Binding-site contacts:
Ligand atom CD1 contacts residue TRP227 of chain 1.B at 3.8 Å (hydrophobic).
Ligand atom CZ contacts residue ASN95 of chain 1.B at 3.6 Å.
Ligand atom CB contacts residue ILE179 of chain 1.B at 3.7 Å (hydrophobic).
Ligand atom CG contacts residue TRP50 of chain 1.B at 3.7 Å (hydrophobic).
Ligand atom CE1 contacts residue ASN95 of chain 1.B at 3.6 Å.
Ligand atom N contacts residue TRP50 of chain 1.B at 3.6 Å.
Ligand atom CD1 contacts residue TRP50 of chain 1.B at 3.7 Å (hydrophobic).
Ligand atom NH1 contacts residue ASP199 of chain 1.B at 2.9 Å (salt-bridge).
Ligand atom CA contacts residue SER205 of chain 1.B at 3.6 Å.
Ligand atom NH1 contacts residue GLY238 of chain 1.B at 3.5 Å.
Ligand atom O contacts residue GLU202 of chain 1.B at 3.4 Å.
Ligand atom O contacts residue GLY228 of chain 1.B at 3.0 Å (h-bond).
Ligand atom CG2 contacts residue HIS43 of chain 1.B at 3.6 Å.
Ligand atom CG1 contacts residue HIS43 of chain 1.B at 3.7 Å.
Ligand atom O contacts residue TRP227 of chain 1.B at 3.1 Å.
Ligand atom CZ contacts residue LEU96 of chain 1.B at 3.6 Å (hydrophobic).
Ligand atom C contacts residue GLY228 of chain 1.B at 3.6 Å.
Ligand atom CA contacts residue SER226 of chain 1.B at 3.5 Å.
Ligand atom NH2 contacts residue ALA200 of chain 1.B at 3.4 Å (h-bond).
Ligand atom CE1 contacts residue LEU96 of chain 1.B at 3.7 Å (hydrophobic).
Ligand atom NH2 contacts residue GLY230 of chain 1.B at 2.8 Å (h-bond).
Ligand atom CG1 contacts residue TRP50 of chain 1.B at 3.7 Å (hydrophobic).
Ligand atom N contacts residue HIS43 of chain 1.B at 3.4 Å (h-bond).
Ligand atom N contacts residue HIS43 of chain 1.B at 3.5 Å (h-bond).
Ligand atom N contacts residue SER226 of chain 1.B at 2.9 Å (h-bond).
Ligand atom N contacts residue GLY228 of chain 1.B at 2.8 Å (h-bond).
Ligand atom CD contacts residue VAL225 of chain 1.B at 3.6 Å (hydrophobic).
Ligand atom CG2 contacts residue SER205 of chain 1.B at 3.7 Å.
Ligand atom N contacts residue GLU202 of chain 1.B at 3.6 Å.
Ligand atom CE2 contacts residue TYR47 of chain 1.B at 3.8 Å (hydrophobic).
Ligand atom CZ contacts residue GLU94 of chain 1.B at 3.4 Å.
Ligand atom N contacts residue SER205 of chain 1.B at 3.5 Å (h-bond).
Ligand atom NH2 contacts residue ASP199 of chain 1.B at 2.9 Å (salt-bridge).
Ligand atom CZ contacts residue ALA200 of chain 1.B at 3.4 Å (hydrophobic).
Ligand atom CA contacts residue HIS43 of chain 1.B at 3.7 Å.
Ligand atom CZ contacts residue ASP199 of chain 1.B at 3.6 Å.
Ligand atom NH1 contacts residue ALA200 of chain 1.B at 3.4 Å (h-bond).
Ligand atom CG2 contacts residue CYS28 of chain 1.B at 3.8 Å (hydrophobic).
Ligand atom C contacts residue SER205 of chain 1.B at 3.6 Å.
Ligand atom CA contacts residue GLY228 of chain 1.B at 3.6 Å.

This protein binds this small molecule.
Small molecule (SMILES): CC[C@H](C)[C@H](NC(=O)[C@@H](CCCN=C(N)N)NC(=O)[C@@H]1CCCN1C(=O)[C@H](N)Cc1ccccc1)C(N)=O

Sequence of chain 1.B:
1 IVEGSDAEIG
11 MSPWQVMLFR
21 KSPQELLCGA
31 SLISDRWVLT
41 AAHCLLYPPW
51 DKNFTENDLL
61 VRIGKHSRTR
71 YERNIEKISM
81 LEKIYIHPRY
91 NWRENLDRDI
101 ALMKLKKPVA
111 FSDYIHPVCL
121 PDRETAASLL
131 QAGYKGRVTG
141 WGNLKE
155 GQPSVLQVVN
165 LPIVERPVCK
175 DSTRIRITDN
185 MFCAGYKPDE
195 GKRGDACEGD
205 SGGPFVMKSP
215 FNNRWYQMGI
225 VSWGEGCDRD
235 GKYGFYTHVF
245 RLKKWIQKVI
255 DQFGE